A small-molecule ligand and the protein it binds are described below.
Small molecule (SMILES): CCC(=O)N(c1ccc(C(C)(C)C)cc1)[C@@H](C(=O)NCCOC)c1cccnc1

Binding-site contacts:
Ligand atom C7 contacts residue PRO168 of chain 2.A at 3.6 Å (hydrophobic).
Ligand atom C8 contacts residue ASN142 of chain 2.A at 3.7 Å.
Ligand atom C20 contacts residue ASP187 of chain 2.A at 3.5 Å.
Ligand atom C11 contacts residue LEU141 of chain 2.A at 3.6 Å (hydrophobic).
Ligand atom C6 contacts residue GLU166 of chain 2.A at 3.3 Å.
Ligand atom C3 contacts residue ASN142 of chain 2.A at 3.6 Å.
Ligand atom C21 contacts residue MET49 of chain 2.A at 3.6 Å (hydrophobic).
Ligand atom C contacts residue CYS145 of chain 2.A at 1.8 Å (hydrophobic).
Ligand atom C2 contacts residue CYS145 of chain 2.A at 3.3 Å (hydrophobic).
Ligand atom N2 contacts residue SER144 of chain 2.A at 3.7 Å.
Ligand atom C10 contacts residue HIS163 of chain 2.A at 3.8 Å.
Ligand atom O contacts residue GLY143 of chain 2.A at 3.1 Å (h-bond).
Ligand atom C12 contacts residue ASN142 of chain 2.A at 3.2 Å.
Ligand atom C contacts residue HIS41 of chain 2.A at 3.8 Å.
Ligand atom C11 contacts residue PHE140 of chain 2.A at 3.4 Å (hydrophobic).
Ligand atom C9 contacts residue HIS163 of chain 2.A at 3.7 Å.
Ligand atom O contacts residue ASN142 of chain 2.A at 3.2 Å.
Ligand atom O2 contacts residue GLU166 of chain 2.A at 2.5 Å (salt-bridge).
Ligand atom C10 contacts residue PHE140 of chain 2.A at 3.1 Å (hydrophobic).
Ligand atom C1 contacts residue CYS145 of chain 2.A at 2.8 Å (hydrophobic).
Ligand atom C22 contacts residue GLN189 of chain 2.A at 3.6 Å.
Ligand atom C1 contacts residue HIS41 of chain 2.A at 3.7 Å.
Ligand atom C15 contacts residue HIS164 of chain 2.A at 3.6 Å.
Ligand atom C10 contacts residue LEU141 of chain 2.A at 3.7 Å (hydrophobic).
Ligand atom C7 contacts residue LEU167 of chain 2.A at 3.4 Å (hydrophobic).
Ligand atom C15 contacts residue HIS41 of chain 2.A at 3.4 Å.
Ligand atom O1 contacts residue MET165 of chain 2.A at 3.5 Å.
Ligand atom C20 contacts residue HIS41 of chain 2.A at 3.7 Å.
Ligand atom O1 contacts residue GLU166 of chain 2.A at 2.9 Å (salt-bridge).
Ligand atom C11 contacts residue GLU166 of chain 2.A at 3.7 Å.
Ligand atom C14 contacts residue HIS41 of chain 2.A at 3.5 Å.
Ligand atom C9 contacts residue CYS145 of chain 2.A at 3.9 Å (hydrophobic).
Ligand atom C7 contacts residue GLU166 of chain 2.A at 3.0 Å.
Ligand atom N contacts residue CYS145 of chain 2.A at 3.8 Å.
Ligand atom C10 contacts residue GLU166 of chain 2.A at 3.7 Å.
Ligand atom N2 contacts residue HIS163 of chain 2.A at 2.9 Å (h-bond).
Ligand atom C22 contacts residue MET49 of chain 2.A at 3.4 Å (hydrophobic).
Ligand atom C14 contacts residue HIS164 of chain 2.A at 3.2 Å.
Ligand atom O contacts residue CYS145 of chain 2.A at 3.8 Å.
Ligand atom C21 contacts residue HIS41 of chain 2.A at 3.7 Å.

Sequence of chain 1.A:
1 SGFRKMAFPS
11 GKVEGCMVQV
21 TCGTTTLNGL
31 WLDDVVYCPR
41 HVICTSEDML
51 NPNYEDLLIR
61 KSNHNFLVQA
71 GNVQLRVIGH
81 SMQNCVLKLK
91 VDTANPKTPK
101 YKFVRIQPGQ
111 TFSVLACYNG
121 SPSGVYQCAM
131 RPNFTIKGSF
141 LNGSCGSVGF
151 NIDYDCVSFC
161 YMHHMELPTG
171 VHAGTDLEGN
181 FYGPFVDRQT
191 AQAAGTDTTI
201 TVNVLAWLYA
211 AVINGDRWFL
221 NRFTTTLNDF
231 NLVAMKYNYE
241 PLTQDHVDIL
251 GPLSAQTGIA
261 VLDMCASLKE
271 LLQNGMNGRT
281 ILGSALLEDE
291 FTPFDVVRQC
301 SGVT

Sequence of chain 2.A:
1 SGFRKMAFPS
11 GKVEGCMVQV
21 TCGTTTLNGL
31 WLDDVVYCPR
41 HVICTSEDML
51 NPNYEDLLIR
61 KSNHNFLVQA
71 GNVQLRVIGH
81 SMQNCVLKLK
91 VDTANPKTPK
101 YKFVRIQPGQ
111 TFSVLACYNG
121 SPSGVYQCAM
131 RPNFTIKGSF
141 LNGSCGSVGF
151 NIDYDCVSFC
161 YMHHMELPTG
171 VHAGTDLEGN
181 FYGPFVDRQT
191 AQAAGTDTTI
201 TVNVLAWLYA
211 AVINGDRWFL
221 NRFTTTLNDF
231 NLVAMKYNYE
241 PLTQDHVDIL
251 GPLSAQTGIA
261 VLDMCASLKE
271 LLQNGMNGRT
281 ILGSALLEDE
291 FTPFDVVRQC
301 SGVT